Binding-site contacts:
Ligand atom O5 contacts residue NAG1 of chain 1.J at 4.1 Å.
Ligand atom C8 contacts residue ASN218 of chain 1.E at 4.3 Å.
Ligand atom O5 contacts residue ASN218 of chain 1.E at 2.3 Å (h-bond).
Ligand atom C2 contacts residue ASN218 of chain 1.E at 2.3 Å.
Ligand atom C3 contacts residue ASN218 of chain 1.E at 3.7 Å.
Ligand atom N2 contacts residue ASN218 of chain 1.E at 2.9 Å (h-bond).
Ligand atom C1 contacts residue ASN218 of chain 1.E at 1.4 Å.
Ligand atom C4 contacts residue ASN218 of chain 1.E at 4.1 Å.
Ligand atom C5 contacts residue NAG1 of chain 1.J at 4.3 Å.
Ligand atom O7 contacts residue ASN218 of chain 1.E at 2.3 Å (h-bond).
Ligand atom O5 contacts residue THR235 of chain 1.E at 4.4 Å.
Ligand atom C7 contacts residue ASN218 of chain 1.E at 2.9 Å.
Ligand atom C1 contacts residue NAG1 of chain 1.J at 3.7 Å.
Ligand atom C5 contacts residue ASN218 of chain 1.E at 3.6 Å.

This small molecule binds to this protein.
Small molecule (SMILES): CC(=O)N[C@H]1[C@H](O[C@H]2[C@H](O)[C@@H](NC(C)=O)CO[C@@H]2CO)O[C@H](CO)[C@@H](O)[C@@H]1O

Sequence of chain 1.E:
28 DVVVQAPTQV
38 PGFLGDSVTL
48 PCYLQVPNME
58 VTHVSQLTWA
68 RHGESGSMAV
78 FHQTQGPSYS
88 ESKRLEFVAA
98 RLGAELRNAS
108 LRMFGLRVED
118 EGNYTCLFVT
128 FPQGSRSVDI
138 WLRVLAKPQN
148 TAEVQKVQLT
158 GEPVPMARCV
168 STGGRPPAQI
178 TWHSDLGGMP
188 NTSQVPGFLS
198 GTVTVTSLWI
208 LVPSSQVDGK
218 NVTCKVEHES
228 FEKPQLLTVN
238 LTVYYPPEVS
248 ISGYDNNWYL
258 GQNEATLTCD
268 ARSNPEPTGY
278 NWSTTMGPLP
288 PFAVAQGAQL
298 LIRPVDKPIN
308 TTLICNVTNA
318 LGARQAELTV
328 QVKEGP